Sequence of chain 2.A:
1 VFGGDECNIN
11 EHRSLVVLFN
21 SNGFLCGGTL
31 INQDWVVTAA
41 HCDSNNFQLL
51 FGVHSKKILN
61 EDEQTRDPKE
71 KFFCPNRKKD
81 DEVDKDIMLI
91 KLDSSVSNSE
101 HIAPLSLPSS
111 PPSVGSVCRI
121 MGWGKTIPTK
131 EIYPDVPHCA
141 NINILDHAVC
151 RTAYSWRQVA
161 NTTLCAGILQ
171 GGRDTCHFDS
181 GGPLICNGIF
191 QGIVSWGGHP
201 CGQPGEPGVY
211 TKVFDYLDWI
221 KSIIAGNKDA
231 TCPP

Binding-site contacts:
Ligand atom CB1 contacts residue SER195 of chain 2.A at 3.8 Å.
Ligand atom N2 contacts residue HIS41 of chain 2.A at 3.4 Å (h-bond).
Ligand atom NH1 contacts residue THR175 of chain 2.A at 2.6 Å (h-bond).
Ligand atom C3 contacts residue HIS41 of chain 2.A at 1.5 Å.
Ligand atom CZ contacts residue THR175 of chain 2.A at 2.9 Å.
Ligand atom O contacts residue VAL83 of chain 2.A at 3.2 Å.
Ligand atom O2 contacts residue HIS41 of chain 2.A at 3.8 Å.
Ligand atom OE2 contacts residue GLY198 of chain 2.A at 2.9 Å (h-bond).
Ligand atom NH2 contacts residue GLY197 of chain 2.A at 3.5 Å.
Ligand atom NH2 contacts residue CYS201 of chain 2.A at 3.4 Å.
Ligand atom CG contacts residue HIS199 of chain 2.A at 3.0 Å.
Ligand atom CB1 contacts residue SER180 of chain 2.A at 2.7 Å.
Ligand atom CZ contacts residue ASP174 of chain 2.A at 3.7 Å.
Ligand atom O2 contacts residue SER180 of chain 2.A at 2.4 Å (h-bond).
Ligand atom CZ contacts residue GLY197 of chain 2.A at 3.6 Å.
Ligand atom NH1 contacts residue ASP174 of chain 2.A at 3.1 Å (salt-bridge).
Ligand atom CG contacts residue GLY197 of chain 2.A at 3.0 Å.
Ligand atom OE1 contacts residue TRP196 of chain 2.A at 3.2 Å.
Ligand atom NH2 contacts residue THR175 of chain 2.A at 3.4 Å (h-bond).
Ligand atom OE1 contacts residue GLY197 of chain 2.A at 3.0 Å (h-bond).
Ligand atom N2 contacts residue SER195 of chain 2.A at 3.1 Å (h-bond).
Ligand atom CB contacts residue GLY197 of chain 2.A at 3.1 Å.
Ligand atom NH2 contacts residue ASP174 of chain 2.A at 3.0 Å (salt-bridge).
Ligand atom NH2 contacts residue GLY198 of chain 2.A at 3.2 Å (h-bond).
Ligand atom OE2 contacts residue HIS199 of chain 2.A at 3.6 Å.
Ligand atom CA2 contacts residue HIS41 of chain 2.A at 3.4 Å.
Ligand atom CA2 contacts residue SER180 of chain 2.A at 2.6 Å.
Ligand atom CA1 contacts residue GLU82 of chain 2.A at 3.7 Å.
Ligand atom NE contacts residue GLY197 of chain 2.A at 3.7 Å.
Ligand atom C1 contacts residue HIS41 of chain 2.A at 3.8 Å.
Ligand atom O contacts residue TRP196 of chain 2.A at 3.7 Å.
Ligand atom CD contacts residue GLY197 of chain 2.A at 3.0 Å.
Ligand atom C3 contacts residue SER180 of chain 2.A at 2.4 Å.
Ligand atom N2 contacts residue SER180 of chain 2.A at 3.5 Å (h-bond).
Ligand atom CD contacts residue HIS199 of chain 2.A at 3.7 Å.
Ligand atom O2 contacts residue PHE178 of chain 2.A at 3.0 Å (h-bond).
Ligand atom OE2 contacts residue GLY197 of chain 2.A at 3.0 Å (h-bond).
Ligand atom NE contacts residue THR175 of chain 2.A at 3.5 Å (h-bond).
Ligand atom C2 contacts residue HIS41 of chain 2.A at 2.6 Å.
Ligand atom C2 contacts residue SER180 of chain 2.A at 1.4 Å.

This protein binds this small molecule.
Small molecule (SMILES): NC(=[NH2+])NCCC[C@H](NC(=O)CNC(=O)[C@@H](N)CCC(=O)O)[C@H](O)CCl